The protein below binds the small molecule below.
Small molecule (SMILES): CC(=O)N[C@@H]1[C@@H](O)[C@H](O)[C@@H](CO)O[C@H]1O

Sequence of chain 53.E:
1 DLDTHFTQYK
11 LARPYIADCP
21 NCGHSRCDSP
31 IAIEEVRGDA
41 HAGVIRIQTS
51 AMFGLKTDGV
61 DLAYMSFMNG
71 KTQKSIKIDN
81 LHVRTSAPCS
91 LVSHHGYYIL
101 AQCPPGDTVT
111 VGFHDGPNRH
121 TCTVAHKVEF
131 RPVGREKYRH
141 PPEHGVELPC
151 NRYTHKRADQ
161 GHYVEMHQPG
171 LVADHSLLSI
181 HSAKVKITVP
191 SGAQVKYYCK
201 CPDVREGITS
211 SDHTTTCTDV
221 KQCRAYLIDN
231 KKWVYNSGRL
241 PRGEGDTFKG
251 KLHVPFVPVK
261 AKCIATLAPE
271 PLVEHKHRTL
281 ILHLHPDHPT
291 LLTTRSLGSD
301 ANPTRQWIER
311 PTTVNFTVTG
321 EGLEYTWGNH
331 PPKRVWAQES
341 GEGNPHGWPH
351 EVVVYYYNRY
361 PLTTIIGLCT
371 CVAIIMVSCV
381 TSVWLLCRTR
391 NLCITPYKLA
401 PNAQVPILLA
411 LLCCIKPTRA

Binding-site contacts:
Ligand atom C1 contacts residue ASN315 of chain 53.E at 1.4 Å.
Ligand atom C7 contacts residue ASN315 of chain 53.E at 3.3 Å.
Ligand atom C5 contacts residue ASN315 of chain 53.E at 3.7 Å.
Ligand atom O5 contacts residue THR313 of chain 53.E at 4.3 Å.
Ligand atom O7 contacts residue ASN315 of chain 53.E at 4.2 Å.
Ligand atom C8 contacts residue ILE281 of chain 53.E at 4.5 Å (hydrophobic).
Ligand atom C8 contacts residue ASN315 of chain 53.E at 3.5 Å.
Ligand atom C6 contacts residue THR313 of chain 53.E at 4.5 Å.
Ligand atom O5 contacts residue VAL314 of chain 53.E at 3.8 Å.
Ligand atom C1 contacts residue VAL314 of chain 53.E at 4.4 Å (hydrophobic).
Ligand atom C3 contacts residue ASN315 of chain 53.E at 3.8 Å.
Ligand atom N2 contacts residue ASN315 of chain 53.E at 2.8 Å (h-bond).
Ligand atom C2 contacts residue ASN315 of chain 53.E at 2.5 Å.
Ligand atom O5 contacts residue ASN315 of chain 53.E at 2.4 Å (h-bond).
Ligand atom C4 contacts residue ASN315 of chain 53.E at 4.3 Å.
Ligand atom C6 contacts residue ASN315 of chain 53.E at 4.5 Å.